Binding-site contacts:
Ligand atom N08 contacts residue VAL233 of chain 1.C at 2.8 Å (h-bond).
Ligand atom C21 contacts residue ASP230 of chain 1.C at 4.1 Å.
Ligand atom C14 contacts residue ASP230 of chain 1.C at 3.9 Å.
Ligand atom C23 contacts residue ASP230 of chain 1.C at 3.9 Å.
Ligand atom C22 contacts residue PHE231 of chain 1.C at 3.8 Å (hydrophobic).
Ligand atom O04 contacts residue ASP230 of chain 1.C at 3.7 Å.
Ligand atom C16 contacts residue PHE231 of chain 1.C at 3.4 Å (hydrophobic).
Ligand atom C15 contacts residue PHE231 of chain 1.C at 3.2 Å (hydrophobic).
Ligand atom N06 contacts residue PHE231 of chain 1.C at 3.2 Å (h-bond).
Ligand atom I01 contacts residue VAL149 of chain 1.C at 3.7 Å.
Ligand atom C16 contacts residue VAL233 of chain 1.C at 3.2 Å (hydrophobic).
Ligand atom C13 contacts residue PHE231 of chain 1.C at 4.1 Å (hydrophobic).
Ligand atom N08 contacts residue GLY232 of chain 1.C at 3.5 Å.
Ligand atom N08 contacts residue SER234 of chain 1.C at 2.9 Å (h-bond).
Ligand atom C11 contacts residue PHE231 of chain 1.C at 3.4 Å (hydrophobic).
Ligand atom C16 contacts residue GLY232 of chain 1.C at 3.2 Å.
Ligand atom N09 contacts residue ASP230 of chain 1.C at 4.1 Å.
Ligand atom C15 contacts residue SER234 of chain 1.C at 4.0 Å.
Ligand atom C10 contacts residue PHE231 of chain 1.C at 3.8 Å (hydrophobic).
Ligand atom O03 contacts residue MG1 of chain 1.F at 2.9 Å.
Ligand atom C19 contacts residue ASP230 of chain 1.C at 4.1 Å.
Ligand atom O05 contacts residue AGS1 of chain 1.H at 2.5 Å (h-bond).
Ligand atom C25 contacts residue MG1 of chain 1.F at 3.6 Å.
Ligand atom C17 contacts residue PHE231 of chain 1.C at 4.2 Å (hydrophobic).
Ligand atom N09 contacts residue MG1 of chain 1.F at 3.9 Å.
Ligand atom C12 contacts residue ASP230 of chain 1.C at 3.9 Å.
Ligand atom C20 contacts residue ASP230 of chain 1.C at 3.7 Å.
Ligand atom N08 contacts residue PHE231 of chain 1.C at 3.3 Å (h-bond).
Ligand atom F02 contacts residue ILE163 of chain 1.C at 3.7 Å.
Ligand atom C22 contacts residue ASP230 of chain 1.C at 3.8 Å.
Ligand atom C20 contacts residue PHE231 of chain 1.C at 3.1 Å (hydrophobic).
Ligand atom C11 contacts residue GLY232 of chain 1.C at 3.8 Å.
Ligand atom C15 contacts residue VAL233 of chain 1.C at 3.7 Å (hydrophobic).
Ligand atom C16 contacts residue SER234 of chain 1.C at 3.4 Å.
Ligand atom C18 contacts residue ASP230 of chain 1.C at 3.8 Å.
Ligand atom O05 contacts residue MG1 of chain 1.F at 3.8 Å.
Ligand atom C17 contacts residue ASP230 of chain 1.C at 3.8 Å.
Ligand atom O05 contacts residue GLY102 of chain 1.C at 3.5 Å (h-bond).
Ligand atom C25 contacts residue AGS1 of chain 1.H at 3.2 Å.
Ligand atom C24 contacts residue MG1 of chain 1.F at 3.8 Å.

Sequence of chain 1.C:
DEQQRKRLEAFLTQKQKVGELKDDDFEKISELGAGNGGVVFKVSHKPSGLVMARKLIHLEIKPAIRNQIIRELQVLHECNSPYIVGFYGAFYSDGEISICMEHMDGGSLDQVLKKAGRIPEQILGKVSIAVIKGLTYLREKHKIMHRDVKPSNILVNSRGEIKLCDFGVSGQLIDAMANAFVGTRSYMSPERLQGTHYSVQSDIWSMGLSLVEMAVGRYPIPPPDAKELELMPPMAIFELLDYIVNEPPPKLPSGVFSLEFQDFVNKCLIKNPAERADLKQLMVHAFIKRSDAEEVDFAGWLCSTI

The small molecule below binds the protein below.
Small molecule (SMILES): O=C(NOCCO)c1ccc2cncn2c1Nc1ccc(I)cc1F